Sequence of chain 2.A:
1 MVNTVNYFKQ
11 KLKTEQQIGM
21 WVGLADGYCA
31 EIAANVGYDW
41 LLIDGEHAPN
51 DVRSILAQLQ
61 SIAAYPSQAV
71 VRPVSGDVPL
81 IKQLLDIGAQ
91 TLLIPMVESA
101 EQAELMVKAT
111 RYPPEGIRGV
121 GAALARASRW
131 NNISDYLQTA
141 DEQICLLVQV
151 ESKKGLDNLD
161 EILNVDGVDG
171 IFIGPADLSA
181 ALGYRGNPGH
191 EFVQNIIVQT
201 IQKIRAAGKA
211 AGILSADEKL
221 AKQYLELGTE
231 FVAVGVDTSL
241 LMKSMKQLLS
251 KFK

Sequence of chain 2.C:
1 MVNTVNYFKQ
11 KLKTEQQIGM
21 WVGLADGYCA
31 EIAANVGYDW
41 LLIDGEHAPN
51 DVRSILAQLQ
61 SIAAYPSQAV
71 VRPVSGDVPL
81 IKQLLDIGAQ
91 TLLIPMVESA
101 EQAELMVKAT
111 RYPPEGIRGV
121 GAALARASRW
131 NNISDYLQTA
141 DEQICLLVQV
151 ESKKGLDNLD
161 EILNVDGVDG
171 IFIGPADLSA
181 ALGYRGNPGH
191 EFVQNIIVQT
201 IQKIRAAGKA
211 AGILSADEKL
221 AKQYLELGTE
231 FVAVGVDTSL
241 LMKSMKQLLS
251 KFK

The small molecule below binds the protein below.
Small molecule (SMILES): O=C(O)C(=O)C[C@@H](O)[C@H](O)CO

Binding-site contacts:
Ligand atom O8 contacts residue GLY174 of chain 2.A at 4.1 Å.
Ligand atom O8 contacts residue PRO175 of chain 2.A at 4.1 Å.
Ligand atom O10 contacts residue MG1 of chain 2.E at 2.5 Å.
Ligand atom O9 contacts residue PRO175 of chain 2.A at 3.3 Å (h-bond).
Ligand atom O11 contacts residue ASP44 of chain 2.A at 4.2 Å.
Ligand atom O12 contacts residue VAL120 of chain 2.C at 3.0 Å (h-bond).
Ligand atom O8 contacts residue PHE172 of chain 2.A at 3.9 Å.
Ligand atom C2 contacts residue GLY174 of chain 2.A at 4.3 Å.
Ligand atom O7 contacts residue ALA123 of chain 2.C at 3.2 Å (h-bond).
Ligand atom C1 contacts residue LEU214 of chain 2.A at 3.9 Å (hydrophobic).
Ligand atom O11 contacts residue ARG72 of chain 2.A at 3.5 Å (salt-bridge).
Ligand atom C4 contacts residue ARG72 of chain 2.A at 3.9 Å.
Ligand atom C1 contacts residue MG1 of chain 2.E at 4.2 Å.
Ligand atom O9 contacts residue ALA176 of chain 2.A at 3.2 Å (h-bond).
Ligand atom C6 contacts residue ALA123 of chain 2.C at 3.8 Å (hydrophobic).
Ligand atom C3 contacts residue TRP21 of chain 2.A at 4.2 Å (hydrophobic).
Ligand atom O8 contacts residue LEU214 of chain 2.A at 2.9 Å.
Ligand atom O9 contacts residue GLY174 of chain 2.A at 3.3 Å.
Ligand atom O7 contacts residue GLY121 of chain 2.C at 3.6 Å.
Ligand atom O10 contacts residue GLY174 of chain 2.A at 3.9 Å.
Ligand atom O7 contacts residue ALA122 of chain 2.C at 3.5 Å (h-bond).
Ligand atom C4 contacts residue LEU124 of chain 2.C at 4.2 Å (hydrophobic).
Ligand atom C4 contacts residue LEU214 of chain 2.A at 4.1 Å (hydrophobic).
Ligand atom O10 contacts residue PHE172 of chain 2.A at 4.1 Å.
Ligand atom O12 contacts residue GLY121 of chain 2.C at 3.4 Å.
Ligand atom O12 contacts residue ALA176 of chain 2.A at 3.2 Å.
Ligand atom O11 contacts residue TRP21 of chain 2.A at 4.2 Å.
Ligand atom O11 contacts residue HIS47 of chain 2.A at 4.2 Å.
Ligand atom O10 contacts residue GLU151 of chain 2.A at 3.7 Å.
Ligand atom C2 contacts residue MG1 of chain 2.E at 3.3 Å.
Ligand atom O10 contacts residue GLN149 of chain 2.A at 3.2 Å (h-bond).
Ligand atom C1 contacts residue GLY174 of chain 2.A at 3.7 Å.
Ligand atom O11 contacts residue GLY121 of chain 2.C at 3.9 Å.
Ligand atom C2 contacts residue ARG72 of chain 2.A at 3.5 Å.
Ligand atom O11 contacts residue LEU124 of chain 2.C at 3.0 Å.
Ligand atom C1 contacts residue PRO175 of chain 2.A at 4.1 Å (hydrophobic).
Ligand atom C3 contacts residue ARG72 of chain 2.A at 3.1 Å.
Ligand atom C3 contacts residue MG1 of chain 2.E at 3.9 Å.
Ligand atom O10 contacts residue ARG72 of chain 2.A at 2.9 Å (salt-bridge).
Ligand atom C5 contacts residue ALA176 of chain 2.A at 4.0 Å (hydrophobic).